The protein below binds the small molecule below.
Small molecule (SMILES): CC(C)[C@H](N)C(=O)O

Binding-site contacts:
Ligand atom CB contacts residue ASP177 of chain 2.A at 3.4 Å.
Ligand atom C contacts residue VAL1 of chain 2.D at 1.4 Å (hydrophobic).
Ligand atom O contacts residue VAL1 of chain 2.D at 2.3 Å (h-bond).
Ligand atom CA contacts residue ASN129 of chain 2.A at 3.8 Å.
Ligand atom CG2 contacts residue GLY10 of chain 2.A at 3.8 Å.
Ligand atom N contacts residue GLY128 of chain 2.A at 3.4 Å (h-bond).
Ligand atom N contacts residue ASP182 of chain 2.A at 2.7 Å (salt-bridge).
Ligand atom N contacts residue VAL1 of chain 2.D at 3.6 Å (h-bond).
Ligand atom CG2 contacts residue CYS143 of chain 2.A at 3.9 Å (hydrophobic).
Ligand atom N contacts residue GLY126 of chain 2.A at 4.5 Å.
Ligand atom CG2 contacts residue LEU144 of chain 2.A at 3.5 Å (hydrophobic).
Ligand atom O contacts residue THR130 of chain 2.A at 3.4 Å.
Ligand atom CB contacts residue VAL1 of chain 2.D at 3.4 Å (hydrophobic).
Ligand atom CA contacts residue ASP177 of chain 2.A at 3.4 Å.
Ligand atom CB contacts residue SER178 of chain 2.A at 4.1 Å.
Ligand atom CG1 contacts residue ILE124 of chain 2.A at 4.5 Å (hydrophobic).
Ligand atom N contacts residue ASN129 of chain 2.A at 3.3 Å (h-bond).
Ligand atom C contacts residue THR130 of chain 2.A at 4.1 Å.
Ligand atom CA contacts residue VAL1 of chain 2.D at 2.5 Å (hydrophobic).
Ligand atom CA contacts residue ASP182 of chain 2.A at 3.3 Å.
Ligand atom C contacts residue ASP177 of chain 2.A at 3.5 Å.
Ligand atom C contacts residue ASN129 of chain 2.A at 3.6 Å.
Ligand atom CG2 contacts residue VAL1 of chain 2.D at 3.6 Å (hydrophobic).
Ligand atom CG1 contacts residue SER125 of chain 2.A at 4.0 Å.
Ligand atom CG1 contacts residue GLY126 of chain 2.A at 3.8 Å.
Ligand atom O contacts residue ASN129 of chain 2.A at 3.8 Å.
Ligand atom CG2 contacts residue LYS142 of chain 2.A at 4.4 Å.
Ligand atom CG2 contacts residue ASP177 of chain 2.A at 3.7 Å.
Ligand atom CG1 contacts residue ASP182 of chain 2.A at 3.7 Å.
Ligand atom CB contacts residue ASP182 of chain 2.A at 3.9 Å.
Ligand atom CG1 contacts residue LYS142 of chain 2.A at 3.8 Å.
Ligand atom CA contacts residue SER178 of chain 2.A at 4.0 Å.

Sequence of chain 2.A:
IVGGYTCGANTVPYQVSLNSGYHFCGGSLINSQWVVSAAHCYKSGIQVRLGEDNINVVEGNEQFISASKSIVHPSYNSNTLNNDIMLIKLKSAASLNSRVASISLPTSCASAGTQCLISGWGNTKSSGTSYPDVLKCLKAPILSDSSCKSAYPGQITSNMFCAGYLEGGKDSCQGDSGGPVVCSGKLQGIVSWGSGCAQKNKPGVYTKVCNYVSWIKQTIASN